Sequence of chain 2.B:
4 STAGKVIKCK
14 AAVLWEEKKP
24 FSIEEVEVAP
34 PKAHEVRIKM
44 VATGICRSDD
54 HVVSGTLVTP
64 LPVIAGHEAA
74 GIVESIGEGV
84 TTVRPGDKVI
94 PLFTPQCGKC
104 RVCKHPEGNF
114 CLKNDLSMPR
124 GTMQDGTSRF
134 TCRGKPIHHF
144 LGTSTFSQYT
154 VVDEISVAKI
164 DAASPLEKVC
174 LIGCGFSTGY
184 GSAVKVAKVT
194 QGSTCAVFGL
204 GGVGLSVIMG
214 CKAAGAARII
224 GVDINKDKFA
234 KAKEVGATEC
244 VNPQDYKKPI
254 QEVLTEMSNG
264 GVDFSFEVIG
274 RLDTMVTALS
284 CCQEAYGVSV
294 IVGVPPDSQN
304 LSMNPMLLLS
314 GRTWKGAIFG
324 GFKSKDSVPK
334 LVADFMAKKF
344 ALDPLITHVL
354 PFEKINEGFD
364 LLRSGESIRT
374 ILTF

This protein binds this small molecule.
Small molecule (SMILES): O=CNC1CCCCC1

Sequence of chain 1.A:
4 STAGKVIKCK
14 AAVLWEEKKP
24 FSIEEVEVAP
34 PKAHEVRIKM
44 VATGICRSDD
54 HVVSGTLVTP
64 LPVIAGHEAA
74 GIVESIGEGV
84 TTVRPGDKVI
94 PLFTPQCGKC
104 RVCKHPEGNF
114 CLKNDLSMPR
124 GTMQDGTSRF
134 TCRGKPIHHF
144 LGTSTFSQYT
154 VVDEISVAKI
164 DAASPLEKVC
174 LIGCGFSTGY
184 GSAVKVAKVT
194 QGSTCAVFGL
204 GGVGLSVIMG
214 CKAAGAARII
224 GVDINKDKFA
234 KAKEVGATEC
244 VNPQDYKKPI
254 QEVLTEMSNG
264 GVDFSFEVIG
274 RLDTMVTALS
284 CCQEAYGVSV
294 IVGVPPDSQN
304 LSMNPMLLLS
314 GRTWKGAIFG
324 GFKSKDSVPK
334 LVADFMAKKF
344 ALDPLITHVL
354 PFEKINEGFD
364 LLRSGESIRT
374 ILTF

Binding-site contacts:
Ligand atom C1 contacts residue PHE96 of chain 1.A at 4.1 Å (hydrophobic).
Ligand atom C4 contacts residue VAL297 of chain 1.A at 3.6 Å (hydrophobic).
Ligand atom C7 contacts residue SER51 of chain 1.A at 3.7 Å.
Ligand atom N8 contacts residue LEU144 of chain 1.A at 3.9 Å.
Ligand atom C7 contacts residue CYS177 of chain 1.A at 3.6 Å (hydrophobic).
Ligand atom C4 contacts residue LEU119 of chain 1.A at 3.4 Å (hydrophobic).
Ligand atom N8 contacts residue HIS70 of chain 1.A at 4.3 Å.
Ligand atom C5 contacts residue SER51 of chain 1.A at 4.3 Å.
Ligand atom C6 contacts residue LEU144 of chain 1.A at 4.1 Å (hydrophobic).
Ligand atom O9 contacts residue CYS177 of chain 1.A at 3.4 Å (h-bond).
Ligand atom C7 contacts residue NAI1 of chain 1.E at 3.7 Å.
Ligand atom O9 contacts residue CYS49 of chain 1.A at 3.6 Å (h-bond).
Ligand atom O9 contacts residue NAI1 of chain 1.E at 3.2 Å.
Ligand atom C5 contacts residue LEU119 of chain 1.A at 3.8 Å (hydrophobic).
Ligand atom O9 contacts residue HIS70 of chain 1.A at 3.0 Å (h-bond).
Ligand atom C2 contacts residue PHE96 of chain 1.A at 3.8 Å (hydrophobic).
Ligand atom C2 contacts residue ILE321 of chain 1.A at 4.2 Å (hydrophobic).
Ligand atom C3 contacts residue NAI1 of chain 1.E at 3.8 Å.
Ligand atom N8 contacts residue PHE96 of chain 1.A at 3.3 Å.
Ligand atom N8 contacts residue SER51 of chain 1.A at 4.0 Å.
Ligand atom C3 contacts residue VAL297 of chain 1.A at 3.5 Å (hydrophobic).
Ligand atom C1 contacts residue NAI1 of chain 1.E at 4.1 Å.
Ligand atom C5 contacts residue LEU60 of chain 1.A at 3.8 Å (hydrophobic).
Ligand atom O9 contacts residue CO1 of chain 1.C at 2.2 Å.
Ligand atom N8 contacts residue CO1 of chain 1.C at 4.2 Å.
Ligand atom C3 contacts residue LEU119 of chain 1.A at 4.0 Å (hydrophobic).
Ligand atom C1 contacts residue SER51 of chain 1.A at 3.6 Å.
Ligand atom C5 contacts residue VAL297 of chain 1.A at 3.6 Å (hydrophobic).
Ligand atom C2 contacts residue NAI1 of chain 1.E at 3.6 Å.
Ligand atom C6 contacts residue SER51 of chain 1.A at 3.9 Å.
Ligand atom C4 contacts residue LEU312 of chain 2.B at 4.2 Å (hydrophobic).
Ligand atom C3 contacts residue ILE321 of chain 1.A at 3.7 Å (hydrophobic).
Ligand atom O9 contacts residue SER51 of chain 1.A at 2.7 Å (h-bond).
Ligand atom C3 contacts residue LEU312 of chain 2.B at 4.0 Å (hydrophobic).
Ligand atom C7 contacts residue PHE96 of chain 1.A at 3.7 Å (hydrophobic).
Ligand atom C6 contacts residue LEU119 of chain 1.A at 4.2 Å (hydrophobic).
Ligand atom C7 contacts residue CO1 of chain 1.C at 2.9 Å.
Ligand atom N8 contacts residue NAI1 of chain 1.E at 4.1 Å.
Ligand atom C7 contacts residue HIS70 of chain 1.A at 3.1 Å.
Ligand atom C6 contacts residue LEU60 of chain 1.A at 4.0 Å (hydrophobic).